Sequence of chain 1.B:
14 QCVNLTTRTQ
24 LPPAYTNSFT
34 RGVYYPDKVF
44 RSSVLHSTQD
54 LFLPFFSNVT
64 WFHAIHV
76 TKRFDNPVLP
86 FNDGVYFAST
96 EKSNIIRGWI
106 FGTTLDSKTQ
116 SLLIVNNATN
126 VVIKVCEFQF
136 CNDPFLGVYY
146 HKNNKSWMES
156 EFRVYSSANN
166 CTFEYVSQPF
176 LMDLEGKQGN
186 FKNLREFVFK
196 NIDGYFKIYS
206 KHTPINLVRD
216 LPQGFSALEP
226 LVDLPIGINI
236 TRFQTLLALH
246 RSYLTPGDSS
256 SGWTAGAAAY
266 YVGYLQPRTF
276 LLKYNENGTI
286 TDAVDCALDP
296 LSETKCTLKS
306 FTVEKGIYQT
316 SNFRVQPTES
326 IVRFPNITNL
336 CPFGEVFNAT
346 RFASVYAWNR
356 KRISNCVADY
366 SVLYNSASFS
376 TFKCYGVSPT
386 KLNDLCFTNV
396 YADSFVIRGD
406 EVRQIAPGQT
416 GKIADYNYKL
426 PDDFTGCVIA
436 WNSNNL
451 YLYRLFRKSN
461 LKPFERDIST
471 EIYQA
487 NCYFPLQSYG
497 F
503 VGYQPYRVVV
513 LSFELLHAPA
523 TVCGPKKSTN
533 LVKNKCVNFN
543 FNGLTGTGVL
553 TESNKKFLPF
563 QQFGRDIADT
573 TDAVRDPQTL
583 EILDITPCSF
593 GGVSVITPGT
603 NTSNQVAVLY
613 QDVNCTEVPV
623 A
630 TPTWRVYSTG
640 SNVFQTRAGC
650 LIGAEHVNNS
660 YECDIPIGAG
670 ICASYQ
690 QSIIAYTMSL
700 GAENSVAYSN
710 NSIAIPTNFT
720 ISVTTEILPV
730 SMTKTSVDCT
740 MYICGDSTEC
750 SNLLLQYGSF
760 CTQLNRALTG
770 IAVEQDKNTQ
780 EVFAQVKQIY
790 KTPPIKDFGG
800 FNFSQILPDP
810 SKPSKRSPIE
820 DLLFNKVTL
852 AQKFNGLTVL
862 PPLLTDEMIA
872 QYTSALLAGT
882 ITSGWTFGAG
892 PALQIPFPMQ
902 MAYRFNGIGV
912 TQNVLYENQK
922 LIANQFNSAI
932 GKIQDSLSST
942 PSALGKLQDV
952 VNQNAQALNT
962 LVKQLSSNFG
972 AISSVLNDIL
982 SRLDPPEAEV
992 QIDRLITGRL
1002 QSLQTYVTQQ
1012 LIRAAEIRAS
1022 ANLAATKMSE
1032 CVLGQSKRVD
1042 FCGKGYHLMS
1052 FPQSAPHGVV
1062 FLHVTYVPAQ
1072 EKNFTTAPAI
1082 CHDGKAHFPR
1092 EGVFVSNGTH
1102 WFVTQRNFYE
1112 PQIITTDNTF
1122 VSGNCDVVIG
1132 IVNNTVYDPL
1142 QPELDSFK

The protein below binds the small molecule below.
Small molecule (SMILES): CC(=O)N[C@@H]1[C@@H](O)[C@H](O)[C@@H](CO)O[C@H]1O

Binding-site contacts:
Ligand atom C8 contacts residue THR19 of chain 1.B at 4.1 Å.
Ligand atom C4 contacts residue ASN17 of chain 1.B at 4.3 Å.
Ligand atom C7 contacts residue ASN17 of chain 1.B at 3.5 Å.
Ligand atom C1 contacts residue ASN17 of chain 1.B at 1.4 Å.
Ligand atom C5 contacts residue ASN17 of chain 1.B at 3.7 Å.
Ligand atom N2 contacts residue ASN17 of chain 1.B at 2.9 Å (h-bond).
Ligand atom O7 contacts residue ASN17 of chain 1.B at 3.6 Å.
Ligand atom C3 contacts residue ASN17 of chain 1.B at 3.8 Å.
Ligand atom C2 contacts residue ASN17 of chain 1.B at 2.5 Å.
Ligand atom O5 contacts residue ASN17 of chain 1.B at 2.4 Å (h-bond).